Sequence of chain 1.B:
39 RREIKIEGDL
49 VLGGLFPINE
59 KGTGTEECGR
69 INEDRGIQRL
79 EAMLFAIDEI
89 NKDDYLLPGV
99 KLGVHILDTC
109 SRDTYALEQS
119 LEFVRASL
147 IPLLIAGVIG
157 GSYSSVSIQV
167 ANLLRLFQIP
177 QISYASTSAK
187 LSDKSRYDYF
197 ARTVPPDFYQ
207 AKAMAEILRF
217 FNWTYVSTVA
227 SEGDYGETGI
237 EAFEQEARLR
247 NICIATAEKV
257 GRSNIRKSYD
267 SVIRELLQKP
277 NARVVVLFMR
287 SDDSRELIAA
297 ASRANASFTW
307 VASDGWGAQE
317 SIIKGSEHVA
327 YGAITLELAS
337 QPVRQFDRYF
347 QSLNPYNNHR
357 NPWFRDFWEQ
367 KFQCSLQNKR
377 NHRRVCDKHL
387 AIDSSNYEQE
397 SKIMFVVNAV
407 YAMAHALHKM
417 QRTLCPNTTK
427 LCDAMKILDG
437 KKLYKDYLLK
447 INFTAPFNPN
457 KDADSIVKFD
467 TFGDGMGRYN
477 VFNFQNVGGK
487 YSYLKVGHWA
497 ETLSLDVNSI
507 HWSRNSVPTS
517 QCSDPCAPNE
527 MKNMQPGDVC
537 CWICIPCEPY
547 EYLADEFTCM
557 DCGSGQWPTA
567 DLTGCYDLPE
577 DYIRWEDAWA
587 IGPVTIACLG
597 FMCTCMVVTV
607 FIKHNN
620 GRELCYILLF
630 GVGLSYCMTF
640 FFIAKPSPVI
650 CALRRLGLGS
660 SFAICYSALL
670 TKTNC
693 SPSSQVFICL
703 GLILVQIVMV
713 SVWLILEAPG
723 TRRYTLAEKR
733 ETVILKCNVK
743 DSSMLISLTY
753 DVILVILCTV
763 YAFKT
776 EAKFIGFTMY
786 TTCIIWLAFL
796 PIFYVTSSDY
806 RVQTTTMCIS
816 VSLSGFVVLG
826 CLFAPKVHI

A small-molecule ligand and the protein it binds are described below.
Small molecule (SMILES): N[C@](CC1c2ccccc2Oc2ccccc21)(C(=O)O)[C@H]1C[C@@H]1C(=O)O

Binding-site contacts:
Ligand atom OAP contacts residue ARG286 of chain 1.B at 3.2 Å (salt-bridge).
Ligand atom CAG contacts residue TYR231 of chain 1.B at 3.6 Å (hydrophobic).
Ligand atom CAY contacts residue ALA181 of chain 1.B at 3.5 Å (hydrophobic).
Ligand atom CAS contacts residue TYR231 of chain 1.B at 3.8 Å (hydrophobic).
Ligand atom NAA contacts residue THR183 of chain 1.B at 2.8 Å (h-bond).
Ligand atom CAH contacts residue ASP230 of chain 1.B at 3.7 Å.
Ligand atom CAN contacts residue THR183 of chain 1.B at 3.0 Å.
Ligand atom CAT contacts residue ARG286 of chain 1.B at 3.8 Å.
Ligand atom CAR contacts residue ALA181 of chain 1.B at 3.7 Å (hydrophobic).
Ligand atom NAA contacts residue LYS398 of chain 1.B at 3.1 Å (salt-bridge).
Ligand atom OAD contacts residue ARG77 of chain 1.B at 3.5 Å (salt-bridge).
Ligand atom OAD contacts residue SER158 of chain 1.B at 3.7 Å.
Ligand atom CAT contacts residue TYR231 of chain 1.B at 4.0 Å (hydrophobic).
Ligand atom CAY contacts residue THR183 of chain 1.B at 3.4 Å.
Ligand atom CAF contacts residue ASP230 of chain 1.B at 3.3 Å.
Ligand atom OAB contacts residue ARG73 of chain 1.B at 3.6 Å.
Ligand atom CAK contacts residue ARG286 of chain 1.B at 3.6 Å.
Ligand atom OAD contacts residue ALA181 of chain 1.B at 4.0 Å.
Ligand atom OAE contacts residue TYR159 of chain 1.B at 3.9 Å.
Ligand atom CAO contacts residue LYS398 of chain 1.B at 3.4 Å.
Ligand atom OAC contacts residue ALA181 of chain 1.B at 3.7 Å.
Ligand atom OAC contacts residue THR183 of chain 1.B at 3.0 Å (h-bond).
Ligand atom OAD contacts residue ARG73 of chain 1.B at 3.6 Å (salt-bridge).
Ligand atom CAR contacts residue THR183 of chain 1.B at 3.9 Å.
Ligand atom CAL contacts residue ASP203 of chain 1.B at 3.8 Å.
Ligand atom OAC contacts residue SER160 of chain 1.B at 2.6 Å (h-bond).
Ligand atom CAQ contacts residue SER158 of chain 1.B at 3.4 Å.
Ligand atom OAB contacts residue SER158 of chain 1.B at 2.9 Å (h-bond).
Ligand atom CAR contacts residue SER160 of chain 1.B at 3.5 Å.
Ligand atom CAJ contacts residue TYR231 of chain 1.B at 3.6 Å (hydrophobic).
Ligand atom OAC contacts residue SER182 of chain 1.B at 3.4 Å.
Ligand atom NAA contacts residue ALA181 of chain 1.B at 2.4 Å (h-bond).
Ligand atom CAH contacts residue SER160 of chain 1.B at 3.1 Å.
Ligand atom OAE contacts residue SER160 of chain 1.B at 3.7 Å.
Ligand atom CAX contacts residue LYS398 of chain 1.B at 3.6 Å.
Ligand atom CAK contacts residue TYR231 of chain 1.B at 3.6 Å (hydrophobic).
Ligand atom CAX contacts residue ALA181 of chain 1.B at 3.5 Å (hydrophobic).
Ligand atom CAL contacts residue SER160 of chain 1.B at 3.2 Å.
Ligand atom CAF contacts residue TYR231 of chain 1.B at 3.8 Å (hydrophobic).
Ligand atom CAI contacts residue TYR231 of chain 1.B at 4.0 Å (hydrophobic).